Sequence of chain 1.A:
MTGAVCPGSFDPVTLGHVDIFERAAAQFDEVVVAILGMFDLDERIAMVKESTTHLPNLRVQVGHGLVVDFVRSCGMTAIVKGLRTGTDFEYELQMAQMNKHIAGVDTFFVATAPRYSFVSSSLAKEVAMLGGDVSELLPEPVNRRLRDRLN

Binding-site contacts:
Ligand atom C04 contacts residue GLY90 of chain 1.A at 3.4 Å.
Ligand atom C08 contacts residue PHE12 of chain 1.A at 4.3 Å (hydrophobic).
Ligand atom C08 contacts residue GLY90 of chain 1.A at 4.1 Å.
Ligand atom C12 contacts residue HIS19 of chain 1.A at 4.3 Å.
Ligand atom C12 contacts residue GLY10 of chain 1.A at 3.7 Å.
Ligand atom C04 contacts residue THR120 of chain 1.A at 4.2 Å.
Ligand atom C08 contacts residue PRO9 of chain 1.A at 3.6 Å (hydrophobic).
Ligand atom C07 contacts residue HIS19 of chain 1.A at 4.0 Å.
Ligand atom C04 contacts residue HIS19 of chain 1.A at 3.7 Å.
Ligand atom N09 contacts residue HIS19 of chain 1.A at 4.1 Å.
Ligand atom C06 contacts residue GLY90 of chain 1.A at 4.0 Å.
Ligand atom C04 contacts residue ILE22 of chain 1.A at 3.4 Å (hydrophobic).
Ligand atom C02 contacts residue GLY90 of chain 1.A at 3.9 Å.
Ligand atom C11 contacts residue HIS19 of chain 1.A at 3.9 Å.
Ligand atom C01 contacts residue GLY90 of chain 1.A at 4.0 Å.
Ligand atom O14 contacts residue PHE12 of chain 1.A at 3.7 Å.
Ligand atom O13 contacts residue SER11 of chain 1.A at 3.8 Å.
Ligand atom C05 contacts residue THR120 of chain 1.A at 3.4 Å.
Ligand atom O14 contacts residue GLY10 of chain 1.A at 3.4 Å.
Ligand atom C05 contacts residue ILE22 of chain 1.A at 4.0 Å (hydrophobic).
Ligand atom C05 contacts residue GLY18 of chain 1.A at 4.1 Å.
Ligand atom C01 contacts residue HIS19 of chain 1.A at 3.8 Å.
Ligand atom O13 contacts residue GLY10 of chain 1.A at 3.7 Å.
Ligand atom O14 contacts residue SER11 of chain 1.A at 3.3 Å (h-bond).
Ligand atom C06 contacts residue THR120 of chain 1.A at 4.3 Å.
Ligand atom C12 contacts residue SER11 of chain 1.A at 3.9 Å.
Ligand atom C07 contacts residue GLY90 of chain 1.A at 3.6 Å.
Ligand atom C03 contacts residue GLY90 of chain 1.A at 3.4 Å.
Ligand atom O14 contacts residue HIS19 of chain 1.A at 3.8 Å.
Ligand atom C05 contacts residue HIS19 of chain 1.A at 4.0 Å.
Ligand atom C06 contacts residue HIS19 of chain 1.A at 4.0 Å.
Ligand atom C04 contacts residue GLY18 of chain 1.A at 4.0 Å.
Ligand atom C03 contacts residue HIS19 of chain 1.A at 3.5 Å.
Ligand atom C10 contacts residue PRO9 of chain 1.A at 3.9 Å (hydrophobic).
Ligand atom C02 contacts residue HIS19 of chain 1.A at 3.6 Å.
Ligand atom N09 contacts residue PRO9 of chain 1.A at 4.2 Å.
Ligand atom N09 contacts residue GLY90 of chain 1.A at 4.3 Å.
Ligand atom C06 contacts residue ARG92 of chain 1.A at 3.7 Å.
Ligand atom C05 contacts residue GLY90 of chain 1.A at 3.7 Å.
Ligand atom C08 contacts residue HIS19 of chain 1.A at 4.3 Å.

This protein binds this small molecule.
Small molecule (SMILES): O=C(O)CCn1ccc2ccccc21